Binding-site contacts:
Ligand atom O1B contacts residue PRO252 of chain 7.A at 3.4 Å.
Ligand atom C11 contacts residue TYR145 of chain 8.A at 3.7 Å (hydrophobic).
Ligand atom C8 contacts residue TYR145 of chain 8.A at 4.2 Å (hydrophobic).
Ligand atom C4 contacts residue TYR145 of chain 8.A at 3.6 Å (hydrophobic).
Ligand atom O1A contacts residue ALA146 of chain 8.A at 3.2 Å.
Ligand atom N5 contacts residue TYR145 of chain 8.A at 2.6 Å (h-bond).
Ligand atom O4 contacts residue TYR145 of chain 8.A at 4.2 Å.
Ligand atom C1 contacts residue PRO252 of chain 7.A at 4.1 Å (hydrophobic).
Ligand atom C1 contacts residue SER147 of chain 8.A at 3.6 Å.
Ligand atom C4 contacts residue PRO252 of chain 7.A at 4.3 Å (hydrophobic).
Ligand atom C8 contacts residue ALA146 of chain 8.A at 4.4 Å (hydrophobic).
Ligand atom O4 contacts residue TYR250 of chain 7.A at 3.0 Å.
Ligand atom C6 contacts residue TYR145 of chain 8.A at 3.4 Å (hydrophobic).
Ligand atom O9 contacts residue ALA146 of chain 8.A at 3.3 Å.
Ligand atom C5 contacts residue TYR145 of chain 8.A at 3.3 Å (hydrophobic).
Ligand atom C10 contacts residue TYR145 of chain 8.A at 3.6 Å (hydrophobic).
Ligand atom O1B contacts residue ALA146 of chain 8.A at 4.3 Å.
Ligand atom C11 contacts residue ARG143 of chain 8.A at 3.9 Å.
Ligand atom O10 contacts residue ASN96 of chain 7.A at 4.2 Å.
Ligand atom O4 contacts residue PRO252 of chain 7.A at 4.0 Å.
Ligand atom C10 contacts residue TYR250 of chain 7.A at 2.8 Å (hydrophobic).
Ligand atom O4 contacts residue ASN251 of chain 7.A at 4.3 Å.
Ligand atom C7 contacts residue TYR145 of chain 8.A at 3.9 Å (hydrophobic).
Ligand atom C1 contacts residue ALA146 of chain 8.A at 4.0 Å (hydrophobic).
Ligand atom C11 contacts residue TYR250 of chain 7.A at 3.0 Å (hydrophobic).
Ligand atom C4 contacts residue TYR250 of chain 7.A at 4.2 Å (hydrophobic).
Ligand atom O1A contacts residue SER147 of chain 8.A at 3.1 Å (h-bond).
Ligand atom C9 contacts residue ALA146 of chain 8.A at 4.4 Å (hydrophobic).
Ligand atom N5 contacts residue TYR250 of chain 7.A at 3.8 Å.
Ligand atom O8 contacts residue TYR145 of chain 8.A at 4.2 Å.
Ligand atom C6 contacts residue ALA146 of chain 8.A at 4.3 Å (hydrophobic).
Ligand atom C5 contacts residue TYR250 of chain 7.A at 4.3 Å (hydrophobic).
Ligand atom C3 contacts residue PRO252 of chain 7.A at 4.4 Å (hydrophobic).
Ligand atom O10 contacts residue TYR250 of chain 7.A at 2.2 Å (h-bond).
Ligand atom O1B contacts residue SER147 of chain 8.A at 2.7 Å (h-bond).

The protein below binds the small molecule below.
Small molecule (SMILES): CC(=O)N[C@H]1[C@H]([C@H](O)[C@H](O)CO)O[C@@](O)(C(=O)O)C[C@@H]1O

Sequence of chain 8.A:
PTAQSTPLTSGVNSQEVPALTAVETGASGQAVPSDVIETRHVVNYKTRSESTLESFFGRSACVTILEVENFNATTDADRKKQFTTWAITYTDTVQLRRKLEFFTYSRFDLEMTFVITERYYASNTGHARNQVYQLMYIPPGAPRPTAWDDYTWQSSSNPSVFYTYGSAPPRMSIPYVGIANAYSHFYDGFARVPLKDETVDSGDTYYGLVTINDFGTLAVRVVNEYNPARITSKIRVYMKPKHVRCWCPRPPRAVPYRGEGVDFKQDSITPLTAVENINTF

Sequence of chain 7.A:
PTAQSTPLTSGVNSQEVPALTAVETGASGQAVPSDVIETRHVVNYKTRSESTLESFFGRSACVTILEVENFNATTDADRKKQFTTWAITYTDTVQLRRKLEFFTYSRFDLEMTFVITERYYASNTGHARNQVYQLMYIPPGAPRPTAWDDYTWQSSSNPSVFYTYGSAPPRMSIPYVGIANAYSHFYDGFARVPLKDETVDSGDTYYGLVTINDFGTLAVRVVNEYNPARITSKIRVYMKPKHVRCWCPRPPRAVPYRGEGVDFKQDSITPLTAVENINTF